Binding-site contacts:
Ligand atom N2 contacts residue ASN372 of chain 1.B at 2.5 Å (h-bond).
Ligand atom C4 contacts residue ASN372 of chain 1.B at 4.2 Å.
Ligand atom C8 contacts residue PHE371 of chain 1.B at 3.7 Å (hydrophobic).
Ligand atom C7 contacts residue ASN372 of chain 1.B at 3.5 Å.
Ligand atom C8 contacts residue ASN372 of chain 1.B at 4.0 Å.
Ligand atom N2 contacts residue GLY368 of chain 1.B at 4.3 Å.
Ligand atom C3 contacts residue ASN372 of chain 1.B at 3.9 Å.
Ligand atom C8 contacts residue GLY368 of chain 1.B at 4.1 Å.
Ligand atom O7 contacts residue PHE371 of chain 1.B at 4.5 Å.
Ligand atom C7 contacts residue PHE371 of chain 1.B at 4.2 Å (hydrophobic).
Ligand atom C2 contacts residue ASN372 of chain 1.B at 2.6 Å.
Ligand atom C1 contacts residue ASN372 of chain 1.B at 1.5 Å.
Ligand atom C5 contacts residue ASN372 of chain 1.B at 3.6 Å.
Ligand atom O5 contacts residue ASN372 of chain 1.B at 2.3 Å (h-bond).
Ligand atom O7 contacts residue ASN372 of chain 1.B at 4.0 Å.
Ligand atom C8 contacts residue PHE367 of chain 1.B at 4.3 Å (hydrophobic).

Sequence of chain 1.B:
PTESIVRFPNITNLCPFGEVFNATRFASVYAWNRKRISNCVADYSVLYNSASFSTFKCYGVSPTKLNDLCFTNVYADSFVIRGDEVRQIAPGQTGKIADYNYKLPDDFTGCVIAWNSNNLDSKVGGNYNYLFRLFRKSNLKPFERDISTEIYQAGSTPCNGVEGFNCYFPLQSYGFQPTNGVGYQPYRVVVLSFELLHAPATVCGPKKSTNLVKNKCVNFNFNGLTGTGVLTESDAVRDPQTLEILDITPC

The small molecule below binds the protein below.
Small molecule (SMILES): CC(=O)N[C@@H]1[C@@H](O)[C@H](O)[C@@H](CO)O[C@H]1O